Sequence of chain 1.B:
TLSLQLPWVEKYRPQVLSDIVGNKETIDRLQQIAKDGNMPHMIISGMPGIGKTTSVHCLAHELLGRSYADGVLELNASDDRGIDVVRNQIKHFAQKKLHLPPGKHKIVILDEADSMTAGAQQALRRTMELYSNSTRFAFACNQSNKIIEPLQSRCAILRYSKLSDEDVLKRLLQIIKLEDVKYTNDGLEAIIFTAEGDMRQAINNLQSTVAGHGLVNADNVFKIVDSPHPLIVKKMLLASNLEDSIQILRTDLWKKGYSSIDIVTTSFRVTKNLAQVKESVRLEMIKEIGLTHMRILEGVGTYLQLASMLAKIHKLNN

This small molecule binds to this protein.
Small molecule (SMILES): Nc1ncnc2c1ncn2[C@@H]1O[C@H](COP(=O)(O)OP(=O)(O)OP(O)(O)=S)[C@@H](O)[C@H]1O

Binding-site contacts:
Ligand atom O2B contacts residue MG1 of chain 1.M at 2.9 Å.
Ligand atom O2' contacts residue VAL12 of chain 1.B at 2.9 Å (h-bond).
Ligand atom O2G contacts residue MG1 of chain 1.M at 2.3 Å.
Ligand atom C4 contacts residue MET202 of chain 1.B at 3.6 Å (hydrophobic).
Ligand atom N6 contacts residue VAL24 of chain 1.B at 2.7 Å (h-bond).
Ligand atom O3B contacts residue MG1 of chain 1.M at 3.6 Å.
Ligand atom O1B contacts residue GLY54 of chain 1.B at 3.4 Å (h-bond).
Ligand atom O1A contacts residue THR57 of chain 1.B at 2.8 Å (h-bond).
Ligand atom O2A contacts residue ARG203 of chain 1.B at 2.5 Å (salt-bridge).
Ligand atom O3G contacts residue ASN145 of chain 1.B at 2.9 Å (h-bond).
Ligand atom N6 contacts residue ILE23 of chain 1.B at 3.2 Å.
Ligand atom S1G contacts residue ARG160 of chain 1.C at 3.0 Å (salt-bridge).
Ligand atom N6 contacts residue ILE53 of chain 1.B at 3.1 Å (h-bond).
Ligand atom O2' contacts residue ARG16 of chain 1.B at 3.5 Å.
Ligand atom O3G contacts residue PRO51 of chain 1.B at 3.5 Å.
Ligand atom PG contacts residue MG1 of chain 1.M at 3.6 Å.
Ligand atom N1 contacts residue VAL24 of chain 1.B at 3.4 Å (h-bond).
Ligand atom O3B contacts residue ARG203 of chain 1.B at 3.1 Å (salt-bridge).
Ligand atom O1B contacts residue GLY52 of chain 1.B at 3.5 Å (h-bond).
Ligand atom O3A contacts residue GLY54 of chain 1.B at 3.5 Å (h-bond).
Ligand atom O5' contacts residue ARG203 of chain 1.B at 3.6 Å.
Ligand atom O3B contacts residue GLY52 of chain 1.B at 3.5 Å (h-bond).
Ligand atom O3' contacts residue ARG16 of chain 1.B at 3.1 Å.
Ligand atom O2B contacts residue THR56 of chain 1.B at 3.2 Å (h-bond).
Ligand atom C2 contacts residue PRO17 of chain 1.B at 3.5 Å (hydrophobic).
Ligand atom O1B contacts residue ILE53 of chain 1.B at 3.3 Å (h-bond).
Ligand atom C2' contacts residue PRO17 of chain 1.B at 3.6 Å (hydrophobic).
Ligand atom O3G contacts residue LYS55 of chain 1.B at 2.5 Å (salt-bridge).
Ligand atom S1G contacts residue ARG131 of chain 1.C at 3.2 Å (salt-bridge).
Ligand atom O3A contacts residue ARG203 of chain 1.B at 3.1 Å (salt-bridge).
Ligand atom O1B contacts residue LYS55 of chain 1.B at 2.7 Å (salt-bridge).
Ligand atom N7 contacts residue GLY54 of chain 1.B at 3.3 Å (h-bond).
Ligand atom PG contacts residue ARG131 of chain 1.C at 3.5 Å.
Ligand atom O3' contacts residue VAL12 of chain 1.B at 2.6 Å (h-bond).
Ligand atom O2G contacts residue ARG131 of chain 1.C at 2.8 Å (salt-bridge).
Ligand atom PA contacts residue ARG203 of chain 1.B at 3.2 Å.
Ligand atom O1A contacts residue GLY54 of chain 1.B at 3.6 Å.
Ligand atom C5' contacts residue ARG203 of chain 1.B at 3.4 Å.
Ligand atom O2A contacts residue GLU135 of chain 1.C at 3.4 Å (salt-bridge).
Ligand atom N7 contacts residue ILE53 of chain 1.B at 3.0 Å (h-bond).

Sequence of chain 1.C:
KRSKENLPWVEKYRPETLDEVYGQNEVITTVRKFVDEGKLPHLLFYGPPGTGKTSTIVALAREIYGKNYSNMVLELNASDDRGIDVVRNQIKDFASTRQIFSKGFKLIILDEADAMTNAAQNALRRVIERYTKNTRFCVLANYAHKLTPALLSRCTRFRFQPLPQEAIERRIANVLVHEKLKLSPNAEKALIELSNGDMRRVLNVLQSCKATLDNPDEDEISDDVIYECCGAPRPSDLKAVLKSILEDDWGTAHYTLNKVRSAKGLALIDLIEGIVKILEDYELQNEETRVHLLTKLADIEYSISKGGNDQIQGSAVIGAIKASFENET